Sequence of chain 26.E:
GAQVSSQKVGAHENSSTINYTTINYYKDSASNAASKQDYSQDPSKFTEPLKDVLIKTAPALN

This small molecule binds to this protein.
Small molecule (SMILES): CC[C@H](C)[C@H](N)C(=O)N[C@@H](CO)C(=O)N[C@@H](CCC(=O)O)C(=O)N[C@H](C=O)C(C)C

Binding-site contacts:
Ligand atom OG contacts residue ALA2 of chain 26.E at 3.9 Å.
Ligand atom O contacts residue SER6 of chain 26.E at 4.1 Å.
Ligand atom CA contacts residue VAL4 of chain 26.E at 3.0 Å (hydrophobic).
Ligand atom CA contacts residue ALA2 of chain 26.E at 3.9 Å (hydrophobic).
Ligand atom CB contacts residue VAL4 of chain 26.E at 4.3 Å (hydrophobic).
Ligand atom C contacts residue VAL4 of chain 26.E at 3.4 Å (hydrophobic).
Ligand atom N contacts residue ALA2 of chain 26.E at 2.8 Å (h-bond).
Ligand atom CD contacts residue VAL4 of chain 26.E at 3.8 Å (hydrophobic).
Ligand atom OG contacts residue GLN3 of chain 26.E at 3.0 Å (h-bond).
Ligand atom OE2 contacts residue VAL4 of chain 26.E at 4.1 Å.
Ligand atom OE1 contacts residue VAL4 of chain 26.E at 3.6 Å (h-bond).
Ligand atom CG contacts residue VAL4 of chain 26.E at 4.2 Å (hydrophobic).
Ligand atom N contacts residue VAL4 of chain 26.E at 4.1 Å.
Ligand atom CB contacts residue GLN3 of chain 26.E at 3.8 Å.
Ligand atom CA contacts residue VAL4 of chain 26.E at 4.0 Å (hydrophobic).
Ligand atom C contacts residue ALA2 of chain 26.E at 4.3 Å (hydrophobic).
Ligand atom CD1 contacts residue VAL4 of chain 26.E at 3.9 Å (hydrophobic).
Ligand atom CB contacts residue ALA2 of chain 26.E at 3.5 Å (hydrophobic).
Ligand atom N contacts residue ALA2 of chain 26.E at 4.3 Å.
Ligand atom CB contacts residue VAL4 of chain 26.E at 3.9 Å (hydrophobic).
Ligand atom O contacts residue ALA2 of chain 26.E at 4.0 Å.
Ligand atom CG2 contacts residue SER5 of chain 26.E at 3.1 Å.
Ligand atom N contacts residue VAL4 of chain 26.E at 2.8 Å (h-bond).
Ligand atom C contacts residue GLN3 of chain 26.E at 4.3 Å.
Ligand atom CG2 contacts residue GLN3 of chain 26.E at 3.3 Å.
Ligand atom CG2 contacts residue VAL4 of chain 26.E at 3.8 Å (hydrophobic).
Ligand atom OE1 contacts residue SER5 of chain 26.E at 4.2 Å.
Ligand atom O contacts residue GLN3 of chain 26.E at 3.4 Å (h-bond).
Ligand atom CG2 contacts residue ALA2 of chain 26.E at 3.9 Å (hydrophobic).
Ligand atom O contacts residue VAL4 of chain 26.E at 4.0 Å.
Ligand atom CB contacts residue GLN3 of chain 26.E at 4.1 Å.
Ligand atom C contacts residue VAL4 of chain 26.E at 3.8 Å (hydrophobic).
Ligand atom OE2 contacts residue ASN25 of chain 26.E at 3.4 Å (h-bond).
Ligand atom CG1 contacts residue GLN3 of chain 26.E at 3.1 Å.
Ligand atom C contacts residue ALA2 of chain 26.E at 3.3 Å (hydrophobic).
Ligand atom O contacts residue SER5 of chain 26.E at 3.8 Å.
Ligand atom CG2 contacts residue MYR1 of chain 30.H at 3.7 Å.
Ligand atom O contacts residue VAL4 of chain 26.E at 3.0 Å (h-bond).
Ligand atom CB contacts residue MYR1 of chain 30.H at 4.3 Å.
Ligand atom CA contacts residue ALA2 of chain 26.E at 3.0 Å (hydrophobic).